Binding-site contacts:
Ligand atom O5 contacts residue TRP25 of chain 1.A at 3.4 Å.
Ligand atom O6A contacts residue ARG263 of chain 1.A at 2.9 Å (salt-bridge).
Ligand atom O6A contacts residue TYR265 of chain 1.A at 2.6 Å (h-bond).
Ligand atom C5 contacts residue GLU223 of chain 1.A at 3.8 Å.
Ligand atom C1 contacts residue GLU135 of chain 1.A at 3.6 Å.
Ligand atom C4 contacts residue TYR142 of chain 1.A at 3.8 Å (hydrophobic).
Ligand atom O2 contacts residue ASN134 of chain 1.A at 3.0 Å (h-bond).
Ligand atom O2 contacts residue TYR225 of chain 1.A at 2.7 Å (h-bond).
Ligand atom O5 contacts residue GLU223 of chain 1.A at 3.6 Å.
Ligand atom O2 contacts residue GLU223 of chain 1.A at 2.8 Å (salt-bridge).
Ligand atom C5 contacts residue TYR265 of chain 1.A at 3.6 Å (hydrophobic).
Ligand atom O2 contacts residue TYR142 of chain 1.A at 3.5 Å.
Ligand atom O3 contacts residue TRP259 of chain 1.A at 3.6 Å.
Ligand atom O3 contacts residue TRP25 of chain 1.A at 3.8 Å.
Ligand atom O5 contacts residue TYR260 of chain 1.A at 3.8 Å.
Ligand atom C6 contacts residue ARG263 of chain 1.A at 3.6 Å.
Ligand atom O3 contacts residue TRP83 of chain 1.A at 2.9 Å (h-bond).
Ligand atom O1 contacts residue GLU135 of chain 1.A at 2.6 Å (salt-bridge).
Ligand atom C5 contacts residue TRP25 of chain 1.A at 3.6 Å (hydrophobic).
Ligand atom C2 contacts residue TYR142 of chain 1.A at 3.7 Å (hydrophobic).
Ligand atom O3 contacts residue TYR225 of chain 1.A at 3.7 Å.
Ligand atom O5 contacts residue IMD1 of chain 1.F at 3.5 Å.
Ligand atom O5 contacts residue TRP259 of chain 1.A at 3.4 Å (h-bond).
Ligand atom C2 contacts residue GLU223 of chain 1.A at 3.4 Å.
Ligand atom O6B contacts residue ARG263 of chain 1.A at 2.9 Å (salt-bridge).
Ligand atom C4 contacts residue TYR265 of chain 1.A at 3.6 Å (hydrophobic).
Ligand atom C1 contacts residue IMD1 of chain 1.F at 3.7 Å.
Ligand atom C3 contacts residue GLU223 of chain 1.A at 3.6 Å.
Ligand atom O4 contacts residue TRP259 of chain 1.A at 3.4 Å.
Ligand atom C2 contacts residue TYR225 of chain 1.A at 3.4 Å (hydrophobic).
Ligand atom C1 contacts residue GLU223 of chain 1.A at 3.0 Å.
Ligand atom O1 contacts residue TYR202 of chain 1.A at 3.8 Å.
Ligand atom O5 contacts residue TYR265 of chain 1.A at 3.1 Å (h-bond).
Ligand atom O2 contacts residue TRP83 of chain 1.A at 3.7 Å.
Ligand atom O1 contacts residue IMD1 of chain 1.F at 2.8 Å.
Ligand atom C1 contacts residue TYR202 of chain 1.A at 3.8 Å (hydrophobic).
Ligand atom O6A contacts residue TYR260 of chain 1.A at 3.5 Å.
Ligand atom C6 contacts residue TYR265 of chain 1.A at 3.5 Å (hydrophobic).
Ligand atom C1 contacts residue TRP259 of chain 1.A at 3.6 Å (hydrophobic).
Ligand atom O3 contacts residue SER228 of chain 1.A at 3.4 Å (h-bond).

Sequence of chain 1.A:
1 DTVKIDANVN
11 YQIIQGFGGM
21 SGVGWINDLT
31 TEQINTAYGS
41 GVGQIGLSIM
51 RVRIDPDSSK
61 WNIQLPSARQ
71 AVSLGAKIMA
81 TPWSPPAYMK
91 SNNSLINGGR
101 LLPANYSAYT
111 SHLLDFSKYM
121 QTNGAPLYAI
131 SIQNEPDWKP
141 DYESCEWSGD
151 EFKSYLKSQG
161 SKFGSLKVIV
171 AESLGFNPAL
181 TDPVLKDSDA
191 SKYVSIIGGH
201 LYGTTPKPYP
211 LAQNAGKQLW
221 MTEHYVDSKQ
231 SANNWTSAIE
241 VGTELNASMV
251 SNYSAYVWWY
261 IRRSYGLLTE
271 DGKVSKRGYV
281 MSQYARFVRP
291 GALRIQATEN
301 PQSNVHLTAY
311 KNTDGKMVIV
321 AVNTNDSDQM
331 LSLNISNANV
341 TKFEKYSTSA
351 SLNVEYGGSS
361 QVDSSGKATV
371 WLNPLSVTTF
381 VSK

This protein binds this small molecule.
Small molecule (SMILES): CO[C@H]1[C@H](O)[C@@H](O)[C@@H](O[C@H]2[C@H](O[C@@H]3CO[C@@H](O)[C@H](O)[C@H]3O)OC[C@@H](O[C@@H]3OC[C@@H](O)[C@H](O)[C@H]3O)[C@@H]2O)O[C@@H]1C(=O)O